A protein and the small-molecule ligand that binds it are described below.
Small molecule (SMILES): CC[C@H](C)[C@H](N)C(=O)O

Binding-site contacts:
Ligand atom O contacts residue ARG99 of chain 1.A at 2.8 Å (salt-bridge).
Ligand atom CG1 contacts residue TYR74 of chain 1.A at 3.9 Å (hydrophobic).
Ligand atom O contacts residue ALA120 of chain 1.A at 4.3 Å.
Ligand atom CA contacts residue ASP146 of chain 1.A at 3.9 Å.
Ligand atom N contacts residue ILE126 of chain 1.A at 3.6 Å.
Ligand atom CA contacts residue TRP101 of chain 1.A at 3.5 Å (hydrophobic).
Ligand atom CD1 contacts residue TYR74 of chain 1.A at 3.7 Å (hydrophobic).
Ligand atom OXT contacts residue ALA120 of chain 1.A at 2.9 Å (h-bond).
Ligand atom C contacts residue ALA120 of chain 1.A at 4.0 Å (hydrophobic).
Ligand atom N contacts residue ASP119 of chain 1.A at 2.8 Å (salt-bridge).
Ligand atom CB contacts residue ASP119 of chain 1.A at 4.2 Å.
Ligand atom CB contacts residue TRP101 of chain 1.A at 4.2 Å (hydrophobic).
Ligand atom CG1 contacts residue PHE94 of chain 1.A at 3.8 Å (hydrophobic).
Ligand atom C contacts residue ASP119 of chain 1.A at 4.0 Å.
Ligand atom N contacts residue TYR74 of chain 1.A at 4.0 Å.
Ligand atom CG2 contacts residue ASP119 of chain 1.A at 3.6 Å.
Ligand atom CG2 contacts residue ALA121 of chain 1.A at 3.8 Å (hydrophobic).
Ligand atom C contacts residue TRP101 of chain 1.A at 3.4 Å (hydrophobic).
Ligand atom O contacts residue PHE94 of chain 1.A at 3.7 Å.
Ligand atom C contacts residue TYR117 of chain 1.A at 3.6 Å (hydrophobic).
Ligand atom OXT contacts residue ARG99 of chain 1.A at 2.8 Å (salt-bridge).
Ligand atom CA contacts residue TYR117 of chain 1.A at 3.5 Å (hydrophobic).
Ligand atom N contacts residue ASP146 of chain 1.A at 2.8 Å (salt-bridge).
Ligand atom O contacts residue TRP101 of chain 1.A at 2.8 Å (h-bond).
Ligand atom CG2 contacts residue ALA120 of chain 1.A at 4.1 Å (hydrophobic).
Ligand atom CG2 contacts residue ILE84 of chain 1.A at 4.1 Å (hydrophobic).
Ligand atom CD1 contacts residue PHE94 of chain 1.A at 4.0 Å (hydrophobic).
Ligand atom CA contacts residue ASP119 of chain 1.A at 3.8 Å.
Ligand atom CB contacts residue ASP146 of chain 1.A at 4.1 Å.
Ligand atom CB contacts residue TYR74 of chain 1.A at 3.7 Å (hydrophobic).
Ligand atom CG1 contacts residue TRP101 of chain 1.A at 3.7 Å (hydrophobic).
Ligand atom CA contacts residue TYR74 of chain 1.A at 3.9 Å (hydrophobic).
Ligand atom OXT contacts residue TYR117 of chain 1.A at 3.5 Å.
Ligand atom C contacts residue ARG99 of chain 1.A at 3.6 Å.
Ligand atom OXT contacts residue ILE118 of chain 1.A at 4.1 Å.
Ligand atom O contacts residue TYR117 of chain 1.A at 4.2 Å.
Ligand atom N contacts residue TYR117 of chain 1.A at 3.2 Å (h-bond).
Ligand atom CD1 contacts residue ILE84 of chain 1.A at 4.0 Å (hydrophobic).
Ligand atom CG2 contacts residue MET90 of chain 1.A at 3.4 Å (hydrophobic).
Ligand atom OXT contacts residue ASP119 of chain 1.A at 3.3 Å (salt-bridge).

Sequence of chain 1.A:
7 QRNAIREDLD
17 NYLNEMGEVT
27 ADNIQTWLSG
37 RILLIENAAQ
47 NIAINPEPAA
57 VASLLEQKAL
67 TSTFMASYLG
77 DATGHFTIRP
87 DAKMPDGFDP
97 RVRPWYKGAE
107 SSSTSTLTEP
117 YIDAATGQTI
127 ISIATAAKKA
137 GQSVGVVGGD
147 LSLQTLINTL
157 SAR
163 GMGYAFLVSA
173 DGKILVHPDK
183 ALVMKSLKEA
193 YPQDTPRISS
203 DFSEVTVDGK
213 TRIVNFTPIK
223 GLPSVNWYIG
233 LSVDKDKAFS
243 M